This protein binds this small molecule.
Small molecule (SMILES): O=C(O)CC[C@H](O)C(=O)O

Binding-site contacts:
Ligand atom O1 contacts residue ASN208 of chain 2.A at 3.1 Å (h-bond).
Ligand atom C1 contacts residue GOL1 of chain 2.F at 3.8 Å.
Ligand atom C4 contacts residue THR199 of chain 2.A at 3.7 Å.
Ligand atom O5 contacts residue LYS217 of chain 2.A at 3.8 Å.
Ligand atom C4 contacts residue LEU191 of chain 2.A at 3.8 Å (hydrophobic).
Ligand atom C2 contacts residue GOL1 of chain 2.F at 3.5 Å.
Ligand atom C5 contacts residue ILE284 of chain 2.A at 3.7 Å (hydrophobic).
Ligand atom O2 contacts residue ASN208 of chain 2.A at 3.2 Å (h-bond).
Ligand atom O1 contacts residue ASN297 of chain 2.A at 2.8 Å (h-bond).
Ligand atom C5 contacts residue TYR148 of chain 2.A at 3.2 Å (hydrophobic).
Ligand atom O1 contacts residue TRP299 of chain 2.A at 3.8 Å.
Ligand atom C1 contacts residue ASN297 of chain 2.A at 3.7 Å.
Ligand atom O5 contacts residue ILE284 of chain 2.A at 3.6 Å.
Ligand atom O5 contacts residue THR199 of chain 2.A at 2.5 Å (h-bond).
Ligand atom O3 contacts residue GOL1 of chain 2.F at 3.1 Å.
Ligand atom O4 contacts residue TYR148 of chain 2.A at 3.4 Å (h-bond).
Ligand atom O4 contacts residue PHE210 of chain 2.A at 3.3 Å.
Ligand atom C3 contacts residue ILE284 of chain 2.A at 3.9 Å (hydrophobic).
Ligand atom O2 contacts residue HIS282 of chain 2.A at 3.4 Å (h-bond).
Ligand atom O3 contacts residue FE1 of chain 2.B at 2.1 Å.
Ligand atom O3 contacts residue HIS202 of chain 2.A at 2.9 Å (h-bond).
Ligand atom O2 contacts residue ASP204 of chain 2.A at 3.0 Å (salt-bridge).
Ligand atom C5 contacts residue LYS217 of chain 2.A at 3.6 Å.
Ligand atom C3 contacts residue PHE210 of chain 2.A at 3.8 Å (hydrophobic).
Ligand atom O3 contacts residue HIS282 of chain 2.A at 3.5 Å (h-bond).
Ligand atom O5 contacts residue TYR148 of chain 2.A at 2.6 Å (h-bond).
Ligand atom O4 contacts residue LEU191 of chain 2.A at 3.9 Å.
Ligand atom O2 contacts residue GOL1 of chain 2.F at 3.6 Å.
Ligand atom C1 contacts residue TRP299 of chain 2.A at 3.5 Å (hydrophobic).
Ligand atom C5 contacts residue LEU191 of chain 2.A at 3.8 Å (hydrophobic).
Ligand atom C2 contacts residue FE1 of chain 2.B at 3.0 Å.
Ligand atom O1 contacts residue FE1 of chain 2.B at 4.1 Å.
Ligand atom C5 contacts residue THR199 of chain 2.A at 3.5 Å.
Ligand atom O2 contacts residue FE1 of chain 2.B at 2.1 Å.
Ligand atom O1 contacts residue PHE210 of chain 2.A at 3.9 Å.
Ligand atom C1 contacts residue ASN208 of chain 2.A at 3.5 Å.
Ligand atom O2 contacts residue TRP299 of chain 2.A at 3.2 Å.
Ligand atom O4 contacts residue ILE284 of chain 2.A at 3.5 Å.
Ligand atom O4 contacts residue LYS217 of chain 2.A at 2.8 Å (salt-bridge).
Ligand atom C1 contacts residue FE1 of chain 2.B at 2.9 Å.

Sequence of chain 2.A:
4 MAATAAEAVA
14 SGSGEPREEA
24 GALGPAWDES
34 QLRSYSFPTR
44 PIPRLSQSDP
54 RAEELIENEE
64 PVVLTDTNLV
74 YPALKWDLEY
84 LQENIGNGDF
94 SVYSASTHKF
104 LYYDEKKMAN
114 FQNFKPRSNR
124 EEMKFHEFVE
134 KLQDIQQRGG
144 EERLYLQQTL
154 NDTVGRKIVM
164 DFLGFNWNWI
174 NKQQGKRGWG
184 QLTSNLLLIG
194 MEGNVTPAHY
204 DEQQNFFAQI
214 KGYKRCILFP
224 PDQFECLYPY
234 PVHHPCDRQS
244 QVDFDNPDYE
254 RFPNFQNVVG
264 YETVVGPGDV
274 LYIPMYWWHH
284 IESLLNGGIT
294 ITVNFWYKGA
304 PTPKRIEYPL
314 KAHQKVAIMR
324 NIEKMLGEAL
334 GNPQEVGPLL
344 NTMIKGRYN